Binding-site contacts:
Ligand atom C8 contacts residue VAL943 of chain 1.A at 3.8 Å (hydrophobic).
Ligand atom C4 contacts residue ASN947 of chain 1.A at 4.1 Å.
Ligand atom N2 contacts residue ASN947 of chain 1.A at 3.0 Å (h-bond).
Ligand atom C8 contacts residue ASN947 of chain 1.A at 4.5 Å.
Ligand atom C8 contacts residue ARG1008 of chain 1.A at 4.4 Å.
Ligand atom C1 contacts residue ASN947 of chain 1.A at 1.4 Å.
Ligand atom C5 contacts residue ASN947 of chain 1.A at 3.6 Å.
Ligand atom C7 contacts residue ASN947 of chain 1.A at 3.2 Å.
Ligand atom C2 contacts residue ASN947 of chain 1.A at 2.5 Å.
Ligand atom O5 contacts residue ASN947 of chain 1.A at 2.2 Å (h-bond).
Ligand atom C3 contacts residue ASN947 of chain 1.A at 3.8 Å.
Ligand atom O7 contacts residue ASN947 of chain 1.A at 3.0 Å (h-bond).
Ligand atom N2 contacts residue ARG1008 of chain 1.A at 4.5 Å.
Ligand atom N2 contacts residue ARG1007 of chain 1.A at 4.4 Å.
Ligand atom C8 contacts residue ARG1007 of chain 1.A at 3.9 Å.

Sequence of chain 1.A:
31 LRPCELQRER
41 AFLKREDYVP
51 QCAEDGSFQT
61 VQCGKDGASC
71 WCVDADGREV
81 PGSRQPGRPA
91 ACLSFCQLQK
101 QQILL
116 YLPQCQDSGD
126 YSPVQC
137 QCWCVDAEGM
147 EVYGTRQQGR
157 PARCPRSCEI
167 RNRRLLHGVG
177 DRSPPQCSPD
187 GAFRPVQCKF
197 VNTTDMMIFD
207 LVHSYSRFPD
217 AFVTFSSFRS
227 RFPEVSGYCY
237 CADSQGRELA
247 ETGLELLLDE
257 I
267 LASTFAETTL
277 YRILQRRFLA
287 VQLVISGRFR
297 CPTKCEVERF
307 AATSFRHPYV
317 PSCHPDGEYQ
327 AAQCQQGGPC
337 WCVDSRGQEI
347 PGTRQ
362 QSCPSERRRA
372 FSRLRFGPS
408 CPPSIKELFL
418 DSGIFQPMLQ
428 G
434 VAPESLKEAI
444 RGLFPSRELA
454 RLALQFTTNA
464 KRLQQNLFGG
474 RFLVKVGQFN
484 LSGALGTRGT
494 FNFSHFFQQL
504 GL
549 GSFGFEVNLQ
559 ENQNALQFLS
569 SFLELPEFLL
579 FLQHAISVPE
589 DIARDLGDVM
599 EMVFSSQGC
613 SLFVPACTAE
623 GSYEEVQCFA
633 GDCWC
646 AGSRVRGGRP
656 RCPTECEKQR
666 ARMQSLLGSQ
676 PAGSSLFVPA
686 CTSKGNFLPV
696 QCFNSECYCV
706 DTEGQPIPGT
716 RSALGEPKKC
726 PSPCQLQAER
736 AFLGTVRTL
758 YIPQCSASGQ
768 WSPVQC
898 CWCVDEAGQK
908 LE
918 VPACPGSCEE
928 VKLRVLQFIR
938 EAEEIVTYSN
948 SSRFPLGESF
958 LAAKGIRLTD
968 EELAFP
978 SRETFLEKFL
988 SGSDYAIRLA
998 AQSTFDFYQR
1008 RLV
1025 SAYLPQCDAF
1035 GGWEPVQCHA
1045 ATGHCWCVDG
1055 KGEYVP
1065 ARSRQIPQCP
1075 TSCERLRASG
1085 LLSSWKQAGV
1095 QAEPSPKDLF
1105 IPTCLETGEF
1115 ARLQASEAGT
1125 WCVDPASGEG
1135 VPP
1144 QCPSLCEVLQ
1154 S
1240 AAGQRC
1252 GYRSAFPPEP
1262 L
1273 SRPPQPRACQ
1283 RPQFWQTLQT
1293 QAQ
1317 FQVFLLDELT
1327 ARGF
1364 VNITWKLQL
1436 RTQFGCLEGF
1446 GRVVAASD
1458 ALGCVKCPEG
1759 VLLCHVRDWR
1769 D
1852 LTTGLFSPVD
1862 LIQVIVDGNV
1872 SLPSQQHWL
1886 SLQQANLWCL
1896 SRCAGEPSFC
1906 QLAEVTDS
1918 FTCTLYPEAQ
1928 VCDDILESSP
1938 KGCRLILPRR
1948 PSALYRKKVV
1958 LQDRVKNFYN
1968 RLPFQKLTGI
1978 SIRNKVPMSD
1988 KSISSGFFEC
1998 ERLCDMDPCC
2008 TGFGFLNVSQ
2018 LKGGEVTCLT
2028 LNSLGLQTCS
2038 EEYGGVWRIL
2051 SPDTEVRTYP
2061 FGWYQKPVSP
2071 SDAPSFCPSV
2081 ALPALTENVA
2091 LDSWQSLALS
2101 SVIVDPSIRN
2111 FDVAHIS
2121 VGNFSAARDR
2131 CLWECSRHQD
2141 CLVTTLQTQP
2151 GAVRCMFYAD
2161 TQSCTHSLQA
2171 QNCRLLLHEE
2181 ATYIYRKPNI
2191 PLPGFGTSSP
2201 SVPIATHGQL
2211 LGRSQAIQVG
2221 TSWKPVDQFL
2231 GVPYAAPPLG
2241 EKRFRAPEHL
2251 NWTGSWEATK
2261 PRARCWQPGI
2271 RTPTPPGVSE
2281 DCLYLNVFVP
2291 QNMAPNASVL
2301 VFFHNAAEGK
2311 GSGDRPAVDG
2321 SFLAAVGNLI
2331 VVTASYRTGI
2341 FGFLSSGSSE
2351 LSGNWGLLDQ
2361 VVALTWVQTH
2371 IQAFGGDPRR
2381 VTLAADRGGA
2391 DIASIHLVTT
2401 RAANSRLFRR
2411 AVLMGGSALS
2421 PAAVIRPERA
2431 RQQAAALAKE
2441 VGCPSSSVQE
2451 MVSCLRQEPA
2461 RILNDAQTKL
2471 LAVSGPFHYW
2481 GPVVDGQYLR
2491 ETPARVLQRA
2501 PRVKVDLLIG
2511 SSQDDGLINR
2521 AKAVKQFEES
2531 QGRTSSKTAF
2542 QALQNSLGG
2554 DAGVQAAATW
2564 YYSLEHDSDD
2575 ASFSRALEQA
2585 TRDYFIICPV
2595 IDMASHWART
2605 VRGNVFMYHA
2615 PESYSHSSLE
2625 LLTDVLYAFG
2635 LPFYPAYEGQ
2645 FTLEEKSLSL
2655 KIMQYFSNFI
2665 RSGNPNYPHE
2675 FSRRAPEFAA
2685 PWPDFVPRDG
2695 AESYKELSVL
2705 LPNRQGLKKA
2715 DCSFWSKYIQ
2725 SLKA

The small molecule below binds the protein below.
Small molecule (SMILES): CC(=O)N[C@@H]1[C@@H](O)[C@H](O)[C@@H](CO)O[C@H]1O